The small molecule below binds the protein below.
Small molecule (SMILES): Nc1nc2c(ncn2[C@@H]2O[C@H](CO[P](=O)(O)O[P](=O)(O)NP(=O)(O)O)[C@@H](O)[C@H]2O)c(=O)[nH]1

Binding-site contacts:
Ligand atom O6 contacts residue ASP122 of chain 1.D at 3.6 Å.
Ligand atom C2' contacts residue VAL32 of chain 1.D at 3.6 Å (hydrophobic).
Ligand atom O2G contacts residue MG1 of chain 1.R at 2.1 Å.
Ligand atom O2' contacts residue PHE31 of chain 1.D at 3.3 Å.
Ligand atom C6 contacts residue ASP122 of chain 1.D at 3.7 Å.
Ligand atom N7 contacts residue ASN119 of chain 1.D at 3.1 Å (h-bond).
Ligand atom PG contacts residue MG1 of chain 1.R at 3.5 Å.
Ligand atom N1 contacts residue ASP122 of chain 1.D at 2.9 Å (salt-bridge).
Ligand atom O3G contacts residue GLY15 of chain 1.D at 3.6 Å.
Ligand atom O2' contacts residue ASP33 of chain 1.D at 3.3 Å (salt-bridge).
Ligand atom C6 contacts residue LYS120 of chain 1.D at 3.6 Å.
Ligand atom O2A contacts residue GLY18 of chain 1.D at 3.6 Å.
Ligand atom N2 contacts residue ASP122 of chain 1.D at 3.0 Å (salt-bridge).
Ligand atom O3G contacts residue LYS19 of chain 1.D at 2.7 Å (salt-bridge).
Ligand atom PB contacts residue LYS19 of chain 1.D at 3.7 Å.
Ligand atom O1B contacts residue LYS19 of chain 1.D at 2.8 Å (salt-bridge).
Ligand atom O1B contacts residue GLY18 of chain 1.D at 3.2 Å (h-bond).
Ligand atom O1B contacts residue VAL17 of chain 1.D at 3.4 Å (h-bond).
Ligand atom O4' contacts residue LYS120 of chain 1.D at 3.2 Å (salt-bridge).
Ligand atom C3' contacts residue GLU34 of chain 1.D at 3.7 Å.
Ligand atom O2' contacts residue VAL32 of chain 1.D at 2.8 Å (h-bond).
Ligand atom O2A contacts residue ALA21 of chain 1.D at 2.8 Å (h-bond).
Ligand atom PB contacts residue MG1 of chain 1.R at 3.3 Å.
Ligand atom O3' contacts residue ASP33 of chain 1.D at 3.1 Å (salt-bridge).
Ligand atom O3A contacts residue GLY18 of chain 1.D at 3.2 Å (h-bond).
Ligand atom O6 contacts residue LYS120 of chain 1.D at 3.3 Å.
Ligand atom N7 contacts residue ALA149 of chain 1.D at 3.7 Å.
Ligand atom O1B contacts residue GLY16 of chain 1.D at 3.6 Å.
Ligand atom O3G contacts residue GLY63 of chain 1.D at 3.0 Å (h-bond).
Ligand atom N3B contacts residue GLY16 of chain 1.D at 3.0 Å (h-bond).
Ligand atom O6 contacts residue SER148 of chain 1.D at 3.4 Å.
Ligand atom O6 contacts residue ALA149 of chain 1.D at 2.9 Å (h-bond).
Ligand atom O2B contacts residue LYS19 of chain 1.D at 3.7 Å.
Ligand atom O6 contacts residue ASN119 of chain 1.D at 3.3 Å (h-bond).
Ligand atom N2 contacts residue LEU123 of chain 1.D at 3.5 Å.
Ligand atom N1 contacts residue LYS120 of chain 1.D at 3.7 Å.
Ligand atom C8 contacts residue ALA21 of chain 1.D at 3.5 Å (hydrophobic).
Ligand atom O2B contacts residue SER20 of chain 1.D at 3.2 Å (h-bond).
Ligand atom O2A contacts residue SER20 of chain 1.D at 3.4 Å (h-bond).
Ligand atom O2B contacts residue MG1 of chain 1.R at 2.0 Å.

Sequence of chain 1.D:
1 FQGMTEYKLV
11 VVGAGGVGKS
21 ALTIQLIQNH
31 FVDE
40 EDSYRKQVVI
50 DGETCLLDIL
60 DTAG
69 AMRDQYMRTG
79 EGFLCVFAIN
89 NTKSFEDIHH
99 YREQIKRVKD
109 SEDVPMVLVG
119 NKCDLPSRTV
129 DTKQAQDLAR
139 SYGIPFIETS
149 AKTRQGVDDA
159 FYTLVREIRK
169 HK